The small molecule below binds the protein below.
Small molecule (SMILES): CC(=O)N[C@H]1[C@H](O[C@H]2[C@H](O)[C@@H](NC(C)=O)CO[C@@H]2CO)O[C@H](CO)[C@@H](O)[C@@H]1O

Binding-site contacts:
Ligand atom C5 contacts residue ASN1098 of chain 1.B at 3.7 Å.
Ligand atom N2 contacts residue THR1100 of chain 1.B at 3.2 Å (h-bond).
Ligand atom C4 contacts residue HIS1101 of chain 1.B at 3.9 Å.
Ligand atom C7 contacts residue HIS1101 of chain 1.B at 3.8 Å.
Ligand atom O7 contacts residue ASN1098 of chain 1.B at 3.5 Å (h-bond).
Ligand atom C1 contacts residue PHE1103 of chain 1.B at 4.3 Å (hydrophobic).
Ligand atom C1 contacts residue THR1100 of chain 1.B at 4.1 Å.
Ligand atom C8 contacts residue HIS1101 of chain 1.B at 4.3 Å.
Ligand atom C7 contacts residue THR1100 of chain 1.B at 4.2 Å.
Ligand atom C3 contacts residue THR1100 of chain 1.B at 3.8 Å.
Ligand atom C1 contacts residue ASN1098 of chain 1.B at 1.4 Å.
Ligand atom C8 contacts residue ASN1098 of chain 1.B at 3.6 Å.
Ligand atom C4 contacts residue ASN1098 of chain 1.B at 4.2 Å.
Ligand atom C3 contacts residue HIS1101 of chain 1.B at 3.9 Å.
Ligand atom O4 contacts residue HIS1101 of chain 1.B at 3.5 Å (h-bond).
Ligand atom C1 contacts residue HIS1101 of chain 1.B at 4.5 Å.
Ligand atom C6 contacts residue HIS1101 of chain 1.B at 4.3 Å.
Ligand atom C7 contacts residue ASN1098 of chain 1.B at 3.4 Å.
Ligand atom O5 contacts residue HIS1101 of chain 1.B at 4.4 Å.
Ligand atom C2 contacts residue THR1100 of chain 1.B at 3.8 Å.
Ligand atom C5 contacts residue HIS1101 of chain 1.B at 3.5 Å.
Ligand atom O6 contacts residue PHE1103 of chain 1.B at 4.0 Å.
Ligand atom C2 contacts residue ASN1098 of chain 1.B at 2.5 Å.
Ligand atom C5 contacts residue PHE1103 of chain 1.B at 3.9 Å (hydrophobic).
Ligand atom O3 contacts residue THR1100 of chain 1.B at 4.3 Å.
Ligand atom O5 contacts residue ASN1098 of chain 1.B at 2.4 Å (h-bond).
Ligand atom C3 contacts residue ASN1098 of chain 1.B at 3.8 Å.
Ligand atom O5 contacts residue PHE1103 of chain 1.B at 3.8 Å.
Ligand atom C8 contacts residue THR1100 of chain 1.B at 4.2 Å.
Ligand atom C6 contacts residue PHE1103 of chain 1.B at 3.6 Å (hydrophobic).
Ligand atom N2 contacts residue ASN1098 of chain 1.B at 2.9 Å (h-bond).
Ligand atom O7 contacts residue HIS1101 of chain 1.B at 3.2 Å.

Sequence of chain 1.B:
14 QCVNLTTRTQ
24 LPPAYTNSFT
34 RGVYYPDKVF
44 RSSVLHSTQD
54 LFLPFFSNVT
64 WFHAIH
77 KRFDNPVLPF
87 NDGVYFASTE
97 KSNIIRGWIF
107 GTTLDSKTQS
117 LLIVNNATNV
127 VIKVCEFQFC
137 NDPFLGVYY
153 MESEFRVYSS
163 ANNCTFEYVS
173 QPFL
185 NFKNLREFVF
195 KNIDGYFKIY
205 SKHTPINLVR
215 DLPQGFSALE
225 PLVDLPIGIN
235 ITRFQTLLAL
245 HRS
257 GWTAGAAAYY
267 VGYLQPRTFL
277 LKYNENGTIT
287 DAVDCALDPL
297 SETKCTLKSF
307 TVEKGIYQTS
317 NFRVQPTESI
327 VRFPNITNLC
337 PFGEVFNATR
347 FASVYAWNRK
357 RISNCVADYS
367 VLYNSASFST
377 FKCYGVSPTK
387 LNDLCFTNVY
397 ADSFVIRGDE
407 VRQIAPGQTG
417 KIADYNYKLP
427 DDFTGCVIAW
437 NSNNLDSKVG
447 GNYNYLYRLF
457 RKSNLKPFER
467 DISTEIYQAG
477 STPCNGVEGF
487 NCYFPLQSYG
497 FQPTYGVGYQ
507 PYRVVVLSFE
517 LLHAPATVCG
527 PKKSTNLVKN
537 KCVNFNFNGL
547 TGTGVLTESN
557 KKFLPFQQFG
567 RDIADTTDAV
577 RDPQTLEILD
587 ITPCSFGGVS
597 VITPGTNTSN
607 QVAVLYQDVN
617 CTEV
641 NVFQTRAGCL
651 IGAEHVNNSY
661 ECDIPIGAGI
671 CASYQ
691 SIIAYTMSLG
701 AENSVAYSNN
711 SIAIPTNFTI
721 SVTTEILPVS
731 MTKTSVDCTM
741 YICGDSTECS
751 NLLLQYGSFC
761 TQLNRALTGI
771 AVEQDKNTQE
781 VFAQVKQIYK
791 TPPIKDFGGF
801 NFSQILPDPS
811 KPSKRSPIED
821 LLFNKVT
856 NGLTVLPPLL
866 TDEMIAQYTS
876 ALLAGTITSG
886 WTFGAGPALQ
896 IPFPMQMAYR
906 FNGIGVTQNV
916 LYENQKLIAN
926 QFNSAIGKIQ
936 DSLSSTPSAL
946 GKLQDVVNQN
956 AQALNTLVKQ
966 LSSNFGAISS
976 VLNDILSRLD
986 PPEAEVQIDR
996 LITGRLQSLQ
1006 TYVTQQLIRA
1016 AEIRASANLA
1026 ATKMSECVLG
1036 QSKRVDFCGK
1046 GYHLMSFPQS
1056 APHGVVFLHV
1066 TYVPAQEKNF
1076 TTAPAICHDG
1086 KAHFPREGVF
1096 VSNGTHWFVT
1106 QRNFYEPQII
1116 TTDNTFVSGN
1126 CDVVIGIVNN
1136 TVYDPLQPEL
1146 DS